Binding-site contacts:
Ligand atom C7 contacts residue GLY102 of chain 44.E at 4.0 Å.
Ligand atom C5 contacts residue ASN153 of chain 44.C at 3.6 Å.
Ligand atom C6 contacts residue GLY156 of chain 44.C at 3.8 Å.
Ligand atom O6 contacts residue HIS149 of chain 44.C at 3.6 Å.
Ligand atom C1 contacts residue THR155 of chain 44.C at 3.7 Å.
Ligand atom O7 contacts residue ASN153 of chain 44.C at 4.0 Å.
Ligand atom C5 contacts residue HIS158 of chain 44.C at 4.2 Å.
Ligand atom C6 contacts residue HIS158 of chain 44.C at 3.9 Å.
Ligand atom C3 contacts residue HIS149 of chain 44.C at 4.3 Å.
Ligand atom C2 contacts residue ASN153 of chain 44.C at 2.6 Å.
Ligand atom C5 contacts residue HIS149 of chain 44.C at 3.6 Å.
Ligand atom C5 contacts residue GLY156 of chain 44.C at 4.0 Å.
Ligand atom O5 contacts residue GLY156 of chain 44.C at 3.9 Å.
Ligand atom O5 contacts residue HIS158 of chain 44.C at 3.2 Å.
Ligand atom O5 contacts residue THR155 of chain 44.C at 3.8 Å.
Ligand atom C8 contacts residue ASN153 of chain 44.C at 3.9 Å.
Ligand atom C8 contacts residue HIS149 of chain 44.C at 3.5 Å.
Ligand atom O7 contacts residue TRP101 of chain 44.E at 3.4 Å (h-bond).
Ligand atom C4 contacts residue HIS149 of chain 44.C at 3.7 Å.
Ligand atom C7 contacts residue TRP101 of chain 44.E at 4.3 Å (hydrophobic).
Ligand atom C7 contacts residue ASN153 of chain 44.C at 3.6 Å.
Ligand atom O7 contacts residue GLY102 of chain 44.E at 3.0 Å (h-bond).
Ligand atom C1 contacts residue HIS149 of chain 44.C at 3.7 Å.
Ligand atom O5 contacts residue HIS149 of chain 44.C at 3.8 Å.
Ligand atom C3 contacts residue ASN153 of chain 44.C at 3.9 Å.
Ligand atom O3 contacts residue HIS149 of chain 44.C at 4.2 Å.
Ligand atom O7 contacts residue ASN103 of chain 44.E at 4.5 Å.
Ligand atom N2 contacts residue ASN153 of chain 44.C at 3.2 Å (h-bond).
Ligand atom O6 contacts residue HIS158 of chain 44.C at 3.4 Å.
Ligand atom C8 contacts residue ALA150 of chain 44.C at 4.5 Å (hydrophobic).
Ligand atom C1 contacts residue HIS158 of chain 44.C at 4.1 Å.
Ligand atom C8 contacts residue TRP101 of chain 44.E at 4.4 Å (hydrophobic).
Ligand atom C4 contacts residue ASN153 of chain 44.C at 4.2 Å.
Ligand atom O5 contacts residue ASN153 of chain 44.C at 2.2 Å (h-bond).
Ligand atom C1 contacts residue ASN153 of chain 44.C at 1.4 Å.
Ligand atom C6 contacts residue HIS149 of chain 44.C at 4.1 Å.
Ligand atom C2 contacts residue HIS149 of chain 44.C at 3.6 Å.

Sequence of chain 44.C:
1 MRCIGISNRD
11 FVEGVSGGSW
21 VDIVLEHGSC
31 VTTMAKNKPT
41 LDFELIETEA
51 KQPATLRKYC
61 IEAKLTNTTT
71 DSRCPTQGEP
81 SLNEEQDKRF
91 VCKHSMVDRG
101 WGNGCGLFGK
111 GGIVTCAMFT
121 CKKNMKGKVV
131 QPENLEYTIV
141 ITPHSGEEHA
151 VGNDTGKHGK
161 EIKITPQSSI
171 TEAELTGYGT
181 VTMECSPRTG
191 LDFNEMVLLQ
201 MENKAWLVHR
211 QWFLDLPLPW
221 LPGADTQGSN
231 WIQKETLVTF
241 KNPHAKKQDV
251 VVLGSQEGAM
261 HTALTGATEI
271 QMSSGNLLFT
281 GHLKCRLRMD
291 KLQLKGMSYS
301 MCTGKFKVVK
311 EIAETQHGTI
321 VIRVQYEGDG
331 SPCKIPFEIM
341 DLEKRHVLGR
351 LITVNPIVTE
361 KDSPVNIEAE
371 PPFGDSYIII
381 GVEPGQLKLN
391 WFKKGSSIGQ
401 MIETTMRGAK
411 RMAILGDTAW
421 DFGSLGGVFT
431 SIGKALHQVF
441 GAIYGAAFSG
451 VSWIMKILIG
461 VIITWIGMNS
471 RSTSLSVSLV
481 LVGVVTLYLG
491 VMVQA

This protein binds this small molecule.
Small molecule (SMILES): CC(=O)N[C@H]1[C@H](O[C@H]2[C@H](O)[C@@H](NC(C)=O)CO[C@@H]2CO)O[C@H](CO)[C@@H](O)[C@@H]1O

Sequence of chain 44.E:
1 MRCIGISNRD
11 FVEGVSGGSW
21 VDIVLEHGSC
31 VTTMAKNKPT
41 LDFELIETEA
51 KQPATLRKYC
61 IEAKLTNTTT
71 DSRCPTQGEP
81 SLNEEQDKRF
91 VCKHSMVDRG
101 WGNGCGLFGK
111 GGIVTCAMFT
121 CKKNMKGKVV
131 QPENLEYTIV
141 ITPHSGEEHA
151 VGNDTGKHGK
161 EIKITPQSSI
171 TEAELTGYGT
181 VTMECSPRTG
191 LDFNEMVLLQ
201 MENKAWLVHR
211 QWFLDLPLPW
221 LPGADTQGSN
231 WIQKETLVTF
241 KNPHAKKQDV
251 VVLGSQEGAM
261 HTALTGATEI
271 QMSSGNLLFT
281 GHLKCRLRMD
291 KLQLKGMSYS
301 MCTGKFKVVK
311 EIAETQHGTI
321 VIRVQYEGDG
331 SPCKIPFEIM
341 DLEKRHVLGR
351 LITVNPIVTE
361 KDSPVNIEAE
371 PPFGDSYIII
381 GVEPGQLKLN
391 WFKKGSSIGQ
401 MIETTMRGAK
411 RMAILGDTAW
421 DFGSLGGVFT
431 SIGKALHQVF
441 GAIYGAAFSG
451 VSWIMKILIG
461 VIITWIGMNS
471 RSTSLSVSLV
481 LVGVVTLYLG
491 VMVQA